Sequence of chain 1.A:
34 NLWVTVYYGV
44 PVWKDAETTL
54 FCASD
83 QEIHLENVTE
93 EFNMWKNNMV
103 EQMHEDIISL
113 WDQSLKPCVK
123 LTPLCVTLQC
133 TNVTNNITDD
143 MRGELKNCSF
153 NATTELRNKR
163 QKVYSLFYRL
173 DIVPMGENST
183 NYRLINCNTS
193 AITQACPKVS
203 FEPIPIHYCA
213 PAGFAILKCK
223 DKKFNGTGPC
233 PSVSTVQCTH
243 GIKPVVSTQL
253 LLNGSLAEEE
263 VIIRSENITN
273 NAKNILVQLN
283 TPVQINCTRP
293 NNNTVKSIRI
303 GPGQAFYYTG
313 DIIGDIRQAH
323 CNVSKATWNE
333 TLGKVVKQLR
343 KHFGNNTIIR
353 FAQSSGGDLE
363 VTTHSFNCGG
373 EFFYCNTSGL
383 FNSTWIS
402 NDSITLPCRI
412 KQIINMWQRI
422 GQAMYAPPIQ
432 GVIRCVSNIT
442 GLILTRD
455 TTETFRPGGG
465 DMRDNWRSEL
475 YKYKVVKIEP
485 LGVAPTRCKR

The protein below binds the small molecule below.
Small molecule (SMILES): CC(=O)N[C@H]1[C@H](O[C@H]2[C@H](O)[C@@H](NC(C)=O)CO[C@@H]2CO)O[C@H](CO)[C@@H](O[C@@H]2O[C@H](CO)[C@@H](O)[C@H](O[C@H]3O[C@H](CO)[C@@H](O)[C@H](O)[C@@H]3O)[C@@H]2O)[C@@H]1O

Binding-site contacts:
Ligand atom O7 contacts residue ASN255 of chain 1.A at 3.7 Å.
Ligand atom C6 contacts residue NAG1 of chain 1.T at 3.9 Å.
Ligand atom C7 contacts residue ASN255 of chain 1.A at 3.6 Å.
Ligand atom O5 contacts residue NAG1 of chain 1.T at 3.8 Å.
Ligand atom C4 contacts residue ASN255 of chain 1.A at 4.3 Å.
Ligand atom C1 contacts residue ASN255 of chain 1.A at 1.5 Å.
Ligand atom C8 contacts residue ASN369 of chain 1.A at 3.8 Å.
Ligand atom C3 contacts residue VAL437 of chain 1.A at 3.8 Å (hydrophobic).
Ligand atom C2 contacts residue SER438 of chain 1.A at 4.3 Å.
Ligand atom O3 contacts residue CYS436 of chain 1.A at 4.3 Å.
Ligand atom C7 contacts residue VAL247 of chain 1.A at 4.4 Å (hydrophobic).
Ligand atom N2 contacts residue ASN255 of chain 1.A at 3.1 Å (h-bond).
Ligand atom O6 contacts residue GLY371 of chain 1.A at 3.5 Å.
Ligand atom O7 contacts residue PRO205 of chain 1.A at 3.9 Å.
Ligand atom C1 contacts residue VAL437 of chain 1.A at 4.0 Å (hydrophobic).
Ligand atom C4 contacts residue VAL437 of chain 1.A at 4.0 Å (hydrophobic).
Ligand atom C8 contacts residue LEU254 of chain 1.A at 3.6 Å (hydrophobic).
Ligand atom O6 contacts residue SER202 of chain 1.A at 4.1 Å.
Ligand atom C8 contacts residue VAL247 of chain 1.A at 4.1 Å (hydrophobic).
Ligand atom O7 contacts residue VAL247 of chain 1.A at 4.1 Å.
Ligand atom O4 contacts residue VAL437 of chain 1.A at 4.0 Å.
Ligand atom C3 contacts residue ASN255 of chain 1.A at 3.9 Å.
Ligand atom C2 contacts residue ASN255 of chain 1.A at 2.5 Å.
Ligand atom N2 contacts residue SER438 of chain 1.A at 3.7 Å.
Ligand atom C7 contacts residue ASN369 of chain 1.A at 4.3 Å.
Ligand atom C1 contacts residue SER438 of chain 1.A at 3.9 Å.
Ligand atom C2 contacts residue VAL437 of chain 1.A at 4.5 Å (hydrophobic).
Ligand atom C6 contacts residue SER202 of chain 1.A at 4.1 Å.
Ligand atom C5 contacts residue VAL437 of chain 1.A at 3.6 Å (hydrophobic).
Ligand atom O5 contacts residue ASN255 of chain 1.A at 2.4 Å (h-bond).
Ligand atom C5 contacts residue ASN255 of chain 1.A at 3.8 Å.
Ligand atom C5 contacts residue NAG1 of chain 1.T at 3.7 Å.
Ligand atom O5 contacts residue VAL437 of chain 1.A at 4.2 Å.
Ligand atom C1 contacts residue NAG1 of chain 1.T at 4.2 Å.